This small molecule binds to this protein.
Small molecule (SMILES): [H]/N=C(\N)NCCC[C@@H](NC(C)=O)C(=O)N[C@H](C(=O)N1CCC[C@H]1C(=O)N[C@@H](COP(=O)(O)O)C(=O)N[C@@H](CC(C)C)C(=O)N1CCC[C@H]1C(=O)N[C@@H](C(=O)N1CCC[C@H]1C(c1ccccc1)c1ccccc1)[C@@H](C)O)[C@H](C)O

Binding-site contacts:
Ligand atom CB contacts residue ASN180 of chain 2.A at 3.3 Å.
Ligand atom C38 contacts residue SER50 of chain 2.A at 3.4 Å.
Ligand atom O3P contacts residue ARG134 of chain 2.A at 2.8 Å (salt-bridge).
Ligand atom O contacts residue ASN231 of chain 2.A at 3.0 Å (h-bond).
Ligand atom CB contacts residue GLU187 of chain 2.A at 3.6 Å.
Ligand atom CA contacts residue GLU187 of chain 2.A at 3.7 Å.
Ligand atom O2P contacts residue ARG61 of chain 2.A at 2.9 Å (salt-bridge).
Ligand atom CG2 contacts residue GLU187 of chain 2.A at 2.9 Å.
Ligand atom O contacts residue GLU187 of chain 2.A at 3.6 Å.
Ligand atom O2P contacts residue ARG134 of chain 2.A at 2.8 Å (salt-bridge).
Ligand atom CB contacts residue GLU187 of chain 2.A at 3.3 Å.
Ligand atom C47 contacts residue PHE124 of chain 2.A at 3.5 Å (hydrophobic).
Ligand atom C37 contacts residue SER50 of chain 2.A at 3.7 Å.
Ligand atom CG2 contacts residue LYS54 of chain 2.A at 3.6 Å.
Ligand atom C50 contacts residue LYS127 of chain 2.A at 3.6 Å.
Ligand atom N contacts residue GLU187 of chain 2.A at 3.0 Å (salt-bridge).
Ligand atom CG2 contacts residue VAL51 of chain 2.A at 3.4 Å (hydrophobic).
Ligand atom C49 contacts residue LYS127 of chain 2.A at 3.3 Å.
Ligand atom CD1 contacts residue GLY176 of chain 2.A at 3.7 Å.
Ligand atom CG2 contacts residue SER50 of chain 2.A at 3.1 Å.
Ligand atom NH1 contacts residue ARG65 of chain 2.A at 3.6 Å.
Ligand atom C47 contacts residue LYS127 of chain 2.A at 3.7 Å.
Ligand atom O3P contacts residue TYR135 of chain 2.A at 2.7 Å (h-bond).
Ligand atom O contacts residue LYS54 of chain 2.A at 3.5 Å.
Ligand atom C48 contacts residue PHE124 of chain 2.A at 3.5 Å (hydrophobic).
Ligand atom C48 contacts residue LYS127 of chain 2.A at 3.4 Å.
Ligand atom NE contacts residue ARG65 of chain 2.A at 3.2 Å.
Ligand atom OG1 contacts residue TRP235 of chain 2.A at 3.5 Å.
Ligand atom O1P contacts residue ARG61 of chain 2.A at 2.9 Å (salt-bridge).
Ligand atom CD contacts residue ASN231 of chain 2.A at 3.7 Å.
Ligand atom O contacts residue VAL183 of chain 2.A at 3.7 Å.
Ligand atom P contacts residue ARG61 of chain 2.A at 3.6 Å.
Ligand atom CB contacts residue LEU179 of chain 2.A at 3.6 Å (hydrophobic).
Ligand atom C37 contacts residue ASN47 of chain 2.A at 3.4 Å.
Ligand atom C36 contacts residue ASN47 of chain 2.A at 3.5 Å.
Ligand atom CZ contacts residue ARG65 of chain 2.A at 3.4 Å.
Ligand atom CG2 contacts residue TRP235 of chain 2.A at 2.9 Å (hydrophobic).
Ligand atom CG2 contacts residue TYR186 of chain 2.A at 3.7 Å (hydrophobic).
Ligand atom CB contacts residue ASN180 of chain 2.A at 3.5 Å.
Ligand atom N contacts residue ASN180 of chain 2.A at 2.9 Å (h-bond).

Sequence of chain 2.A:
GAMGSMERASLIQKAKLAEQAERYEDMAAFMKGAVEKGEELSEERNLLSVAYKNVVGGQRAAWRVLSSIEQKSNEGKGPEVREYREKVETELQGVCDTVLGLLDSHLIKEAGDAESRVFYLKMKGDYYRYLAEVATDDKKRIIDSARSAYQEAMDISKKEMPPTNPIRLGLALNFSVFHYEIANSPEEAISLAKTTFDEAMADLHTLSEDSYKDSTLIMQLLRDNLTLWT